Sequence of chain 1.A:
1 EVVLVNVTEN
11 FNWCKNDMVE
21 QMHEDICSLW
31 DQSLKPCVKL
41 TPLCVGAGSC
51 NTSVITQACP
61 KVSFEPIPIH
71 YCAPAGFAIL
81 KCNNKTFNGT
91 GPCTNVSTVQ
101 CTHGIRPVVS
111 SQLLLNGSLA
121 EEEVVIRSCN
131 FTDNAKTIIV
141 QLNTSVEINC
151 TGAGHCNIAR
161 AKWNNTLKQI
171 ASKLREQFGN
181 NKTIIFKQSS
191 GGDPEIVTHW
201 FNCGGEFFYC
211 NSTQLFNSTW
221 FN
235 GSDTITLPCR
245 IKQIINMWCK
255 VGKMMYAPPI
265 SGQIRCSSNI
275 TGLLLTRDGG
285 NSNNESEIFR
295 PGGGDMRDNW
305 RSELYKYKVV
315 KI

Binding-site contacts:
Ligand atom C7 contacts residue SER272 of chain 1.A at 3.8 Å.
Ligand atom C3 contacts residue ASN116 of chain 1.A at 3.7 Å.
Ligand atom O5 contacts residue SER271 of chain 1.A at 4.1 Å.
Ligand atom C6 contacts residue NAG1 of chain 1.N at 3.7 Å.
Ligand atom C6 contacts residue SER271 of chain 1.A at 4.2 Å.
Ligand atom C1 contacts residue SER272 of chain 1.A at 3.5 Å.
Ligand atom C4 contacts residue ASN116 of chain 1.A at 4.2 Å.
Ligand atom O7 contacts residue VAL108 of chain 1.A at 3.7 Å.
Ligand atom C8 contacts residue SER272 of chain 1.A at 4.0 Å.
Ligand atom C8 contacts residue VAL108 of chain 1.A at 4.0 Å (hydrophobic).
Ligand atom O7 contacts residue ASN116 of chain 1.A at 3.5 Å (h-bond).
Ligand atom N2 contacts residue ASN116 of chain 1.A at 2.8 Å (h-bond).
Ligand atom C8 contacts residue LEU115 of chain 1.A at 4.0 Å (hydrophobic).
Ligand atom O5 contacts residue ASN116 of chain 1.A at 2.4 Å (h-bond).
Ligand atom O3 contacts residue GLU65 of chain 1.A at 4.2 Å.
Ligand atom C5 contacts residue NAG1 of chain 1.N at 4.0 Å.
Ligand atom C3 contacts residue SER272 of chain 1.A at 3.8 Å.
Ligand atom O6 contacts residue GLU65 of chain 1.A at 3.5 Å (salt-bridge).
Ligand atom N2 contacts residue SER272 of chain 1.A at 2.8 Å (h-bond).
Ligand atom C8 contacts residue ASN202 of chain 1.A at 3.6 Å.
Ligand atom C4 contacts residue SER271 of chain 1.A at 3.7 Å.
Ligand atom O5 contacts residue NAG1 of chain 1.N at 4.3 Å.
Ligand atom C2 contacts residue SER272 of chain 1.A at 3.5 Å.
Ligand atom C2 contacts residue ASN116 of chain 1.A at 2.3 Å.
Ligand atom C7 contacts residue ASN116 of chain 1.A at 3.4 Å.
Ligand atom O4 contacts residue GLU65 of chain 1.A at 2.8 Å (salt-bridge).
Ligand atom O7 contacts residue PRO66 of chain 1.A at 4.4 Å.
Ligand atom C1 contacts residue ASN116 of chain 1.A at 1.4 Å.
Ligand atom C2 contacts residue SER271 of chain 1.A at 4.2 Å.
Ligand atom C1 contacts residue SER271 of chain 1.A at 3.9 Å.
Ligand atom C5 contacts residue ASN116 of chain 1.A at 3.6 Å.
Ligand atom C7 contacts residue VAL108 of chain 1.A at 4.3 Å (hydrophobic).
Ligand atom C4 contacts residue GLU65 of chain 1.A at 3.6 Å.
Ligand atom C5 contacts residue SER271 of chain 1.A at 3.3 Å.
Ligand atom O3 contacts residue CYS270 of chain 1.A at 4.0 Å.
Ligand atom O4 contacts residue SER271 of chain 1.A at 3.6 Å.
Ligand atom C3 contacts residue SER271 of chain 1.A at 3.5 Å.

A small-molecule ligand and the protein it binds are described below.
Small molecule (SMILES): CC(=O)N[C@@H]1[C@@H](O)[C@H](O)[C@@H](CO)O[C@H]1O